Binding-site contacts:
Ligand atom C6' contacts residue TYR185 of chain 1.A at 3.2 Å (hydrophobic).
Ligand atom O2C contacts residue TRP160 of chain 1.A at 3.5 Å (h-bond).
Ligand atom O4 contacts residue ASN270 of chain 1.A at 3.0 Å (h-bond).
Ligand atom C5 contacts residue TYR155 of chain 1.A at 3.5 Å (hydrophobic).
Ligand atom C5 contacts residue ASN270 of chain 1.A at 3.5 Å.
Ligand atom O2 contacts residue TYR155 of chain 1.A at 3.5 Å.
Ligand atom O2 contacts residue PHE151 of chain 1.A at 3.6 Å (h-bond).
Ligand atom O3' contacts residue PRO59 of chain 1.A at 3.6 Å (h-bond).
Ligand atom C4C contacts residue ILE171 of chain 1.A at 3.6 Å (hydrophobic).
Ligand atom O1B contacts residue GLN159 of chain 1.A at 3.4 Å (h-bond).
Ligand atom O6' contacts residue ASN84 of chain 1.A at 3.6 Å.
Ligand atom O3C contacts residue GLN159 of chain 1.A at 3.6 Å (h-bond).
Ligand atom O6' contacts residue ARG280 of chain 1.A at 3.5 Å (salt-bridge).
Ligand atom O4 contacts residue LEU97 of chain 1.A at 3.5 Å.
Ligand atom N3 contacts residue TYR155 of chain 1.A at 3.1 Å.
Ligand atom C2C contacts residue TYR155 of chain 1.A at 3.7 Å (hydrophobic).
Ligand atom C2C contacts residue THR156 of chain 1.A at 3.6 Å.
Ligand atom PA contacts residue TYR185 of chain 1.A at 3.5 Å.
Ligand atom O3C contacts residue TRP160 of chain 1.A at 2.9 Å (h-bond).
Ligand atom C6 contacts residue TYR155 of chain 1.A at 3.5 Å (hydrophobic).
Ligand atom C2' contacts residue TYR314 of chain 1.A at 3.7 Å (hydrophobic).
Ligand atom O4' contacts residue PHE186 of chain 1.A at 3.1 Å.
Ligand atom C2 contacts residue PHE152 of chain 1.A at 3.4 Å (hydrophobic).
Ligand atom C2 contacts residue TYR155 of chain 1.A at 3.1 Å (hydrophobic).
Ligand atom O2C contacts residue THR156 of chain 1.A at 2.7 Å (h-bond).
Ligand atom O2' contacts residue FAD1 of chain 1.C at 3.4 Å.
Ligand atom N3 contacts residue PHE151 of chain 1.A at 3.0 Å (h-bond).
Ligand atom O4C contacts residue LEU175 of chain 1.A at 3.4 Å.
Ligand atom O2 contacts residue THR156 of chain 1.A at 3.1 Å (h-bond).
Ligand atom N1 contacts residue TYR155 of chain 1.A at 3.5 Å.
Ligand atom O3' contacts residue FAD1 of chain 1.C at 2.9 Å (h-bond).
Ligand atom O2C contacts residue PHE135 of chain 1.A at 3.7 Å.
Ligand atom O1A contacts residue TYR185 of chain 1.A at 2.7 Å (h-bond).
Ligand atom C4 contacts residue TYR155 of chain 1.A at 3.5 Å (hydrophobic).
Ligand atom O2 contacts residue PHE152 of chain 1.A at 3.1 Å.
Ligand atom O5' contacts residue ARG280 of chain 1.A at 3.4 Å (salt-bridge).
Ligand atom O2A contacts residue TYR185 of chain 1.A at 3.5 Å (h-bond).
Ligand atom O2' contacts residue TYR314 of chain 1.A at 2.5 Å (h-bond).
Ligand atom C4 contacts residue ASN270 of chain 1.A at 3.6 Å.
Ligand atom O2B contacts residue GLN159 of chain 1.A at 3.2 Å (h-bond).

Sequence of chain 1.A:
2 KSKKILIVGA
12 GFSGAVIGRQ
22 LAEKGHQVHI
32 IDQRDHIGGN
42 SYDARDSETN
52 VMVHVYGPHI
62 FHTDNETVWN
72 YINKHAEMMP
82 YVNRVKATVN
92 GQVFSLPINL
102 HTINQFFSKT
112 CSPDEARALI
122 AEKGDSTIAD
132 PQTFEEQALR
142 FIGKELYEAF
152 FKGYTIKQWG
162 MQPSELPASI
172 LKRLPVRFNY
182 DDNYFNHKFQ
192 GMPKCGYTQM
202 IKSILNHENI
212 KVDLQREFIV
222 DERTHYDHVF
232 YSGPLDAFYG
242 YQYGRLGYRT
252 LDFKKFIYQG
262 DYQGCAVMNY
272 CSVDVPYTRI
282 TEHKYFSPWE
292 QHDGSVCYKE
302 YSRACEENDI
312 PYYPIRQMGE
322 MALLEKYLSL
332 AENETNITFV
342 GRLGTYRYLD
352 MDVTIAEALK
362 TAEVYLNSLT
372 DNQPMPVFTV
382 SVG

The small molecule below binds the protein below.
Small molecule (SMILES): O=c1ccn([C@@H]2O[C@H](CO[P](=O)(O)O[P](=O)(O)O[C@H]3O[C@H](CO)[C@@H](O)[C@H](O)[C@H]3O)[C@@H](O)[C@H]2O)c(=O)[nH]1